Sequence of chain 1.B:
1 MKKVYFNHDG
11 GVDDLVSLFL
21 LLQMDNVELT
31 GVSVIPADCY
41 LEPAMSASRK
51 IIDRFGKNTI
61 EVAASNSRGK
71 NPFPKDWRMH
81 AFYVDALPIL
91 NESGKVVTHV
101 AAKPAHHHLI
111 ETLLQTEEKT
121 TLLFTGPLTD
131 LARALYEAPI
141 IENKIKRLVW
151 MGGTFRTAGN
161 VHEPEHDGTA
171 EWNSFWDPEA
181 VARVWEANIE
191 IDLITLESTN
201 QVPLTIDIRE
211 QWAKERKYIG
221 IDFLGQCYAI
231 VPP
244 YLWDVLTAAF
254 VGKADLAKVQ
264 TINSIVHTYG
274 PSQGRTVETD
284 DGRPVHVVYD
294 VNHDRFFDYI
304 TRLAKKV

Binding-site contacts:
Ligand atom O3 contacts residue CA1 of chain 1.E at 2.5 Å.
Ligand atom O2 contacts residue ASP38 of chain 1.B at 2.6 Å (salt-bridge).
Ligand atom C1 contacts residue ASP38 of chain 1.B at 3.1 Å.
Ligand atom C3 contacts residue CA1 of chain 1.E at 3.4 Å.
Ligand atom O5 contacts residue TRP172 of chain 1.B at 3.5 Å.
Ligand atom C5 contacts residue TRP246 of chain 1.B at 4.3 Å (hydrophobic).
Ligand atom O3 contacts residue THR125 of chain 1.B at 2.9 Å (h-bond).
Ligand atom O4 contacts residue PHE73 of chain 1.B at 3.7 Å.
Ligand atom O3 contacts residue MET151 of chain 1.B at 4.0 Å.
Ligand atom O5 contacts residue ASN173 of chain 1.B at 4.3 Å.
Ligand atom C3 contacts residue THR125 of chain 1.B at 4.3 Å.
Ligand atom O2 contacts residue GLY11 of chain 1.B at 4.5 Å.
Ligand atom O5 contacts residue LEU196 of chain 1.B at 4.2 Å.
Ligand atom C3 contacts residue MET151 of chain 1.B at 4.3 Å (hydrophobic).
Ligand atom C3 contacts residue ASP247 of chain 1.B at 3.5 Å.
Ligand atom O2 contacts residue CA1 of chain 1.E at 2.6 Å.
Ligand atom O5 contacts residue GLU171 of chain 1.B at 2.8 Å (salt-bridge).
Ligand atom C1 contacts residue ASN173 of chain 1.B at 4.3 Å.
Ligand atom O2 contacts residue ASP9 of chain 1.B at 4.0 Å.
Ligand atom C1 contacts residue PHE73 of chain 1.B at 3.5 Å (hydrophobic).
Ligand atom C2 contacts residue ASP247 of chain 1.B at 4.0 Å.
Ligand atom C5 contacts residue GLU171 of chain 1.B at 3.3 Å.
Ligand atom O5 contacts residue ASN160 of chain 1.B at 2.7 Å (h-bond).
Ligand atom O3 contacts residue ASN173 of chain 1.B at 3.2 Å (h-bond).
Ligand atom C5 contacts residue MET151 of chain 1.B at 3.7 Å (hydrophobic).
Ligand atom O3 contacts residue ASP247 of chain 1.B at 2.6 Å (salt-bridge).
Ligand atom C3 contacts residue ASN173 of chain 1.B at 4.1 Å.
Ligand atom O4 contacts residue ASN160 of chain 1.B at 4.5 Å.
Ligand atom O2 contacts residue ASP14 of chain 1.B at 3.4 Å (salt-bridge).
Ligand atom O2 contacts residue ASP247 of chain 1.B at 3.6 Å (salt-bridge).
Ligand atom C5 contacts residue ASN160 of chain 1.B at 3.8 Å.
Ligand atom C1 contacts residue CA1 of chain 1.E at 4.3 Å.
Ligand atom C2 contacts residue ASP38 of chain 1.B at 3.3 Å.
Ligand atom C4 contacts residue ASN173 of chain 1.B at 3.6 Å.
Ligand atom O4 contacts residue TRP172 of chain 1.B at 3.8 Å.
Ligand atom C4 contacts residue MET151 of chain 1.B at 4.1 Å (hydrophobic).
Ligand atom C4 contacts residue GLU171 of chain 1.B at 3.9 Å.
Ligand atom O4 contacts residue ASN173 of chain 1.B at 4.0 Å.
Ligand atom C5 contacts residue ASN173 of chain 1.B at 4.4 Å.
Ligand atom C2 contacts residue CA1 of chain 1.E at 3.3 Å.

A protein and the small-molecule ligand that binds it are described below.
Small molecule (SMILES): OC[C@H]1O[C@H](O)[C@H](O)[C@@H]1O